A protein and the small-molecule ligand that binds it are described below.
Small molecule (SMILES): O=c1[nH]c2cc(C(F)(F)F)c(N3CCOCC3)cc2n(CP(=O)(O)O)c1=O

Binding-site contacts:
Ligand atom NAY contacts residue TYR441 of chain 1.C at 3.6 Å.
Ligand atom OAA contacts residue PRO469 of chain 1.C at 3.8 Å.
Ligand atom OAA contacts residue ARG476 of chain 1.C at 2.7 Å (salt-bridge).
Ligand atom CAL contacts residue GLU393 of chain 1.C at 3.4 Å.
Ligand atom CAZ contacts residue TYR723 of chain 1.C at 3.7 Å (hydrophobic).
Ligand atom OAE contacts residue GLY644 of chain 1.C at 3.6 Å.
Ligand atom CAS contacts residue TYR441 of chain 1.C at 3.6 Å (hydrophobic).
Ligand atom FAG contacts residue TYR396 of chain 1.C at 3.6 Å.
Ligand atom CAV contacts residue TYR441 of chain 1.C at 3.6 Å (hydrophobic).
Ligand atom CAK contacts residue THR677 of chain 1.C at 3.4 Å.
Ligand atom CAT contacts residue THR471 of chain 1.C at 3.1 Å.
Ligand atom OAD contacts residue SER645 of chain 1.C at 2.9 Å (h-bond).
Ligand atom PBA contacts residue SER645 of chain 1.C at 3.5 Å.
Ligand atom OAC contacts residue SER645 of chain 1.C at 3.7 Å.
Ligand atom OAC contacts residue GLY644 of chain 1.C at 3.8 Å.
Ligand atom OAE contacts residue SER645 of chain 1.C at 3.0 Å (h-bond).
Ligand atom NAP contacts residue TYR441 of chain 1.C at 3.6 Å.
Ligand atom OAB contacts residue TYR441 of chain 1.C at 3.7 Å.
Ligand atom NAP contacts residue THR471 of chain 1.C at 3.3 Å (h-bond).
Ligand atom FAH contacts residue GLU393 of chain 1.C at 3.0 Å.
Ligand atom FAH contacts residue TYR441 of chain 1.C at 3.7 Å.
Ligand atom OAA contacts residue THR471 of chain 1.C at 2.7 Å (h-bond).
Ligand atom CAU contacts residue TYR441 of chain 1.C at 3.6 Å (hydrophobic).
Ligand atom CAJ contacts residue PRO469 of chain 1.C at 3.5 Å (hydrophobic).
Ligand atom OAA contacts residue LEU470 of chain 1.C at 3.5 Å.
Ligand atom CAT contacts residue PRO469 of chain 1.C at 3.7 Å (hydrophobic).
Ligand atom OAB contacts residue ARG476 of chain 1.C at 2.7 Å (salt-bridge).
Ligand atom OAQ contacts residue THR677 of chain 1.C at 3.2 Å (h-bond).
Ligand atom CAT contacts residue TYR441 of chain 1.C at 3.7 Å (hydrophobic).
Ligand atom FAF contacts residue MET699 of chain 1.C at 3.6 Å.
Ligand atom CAJ contacts residue TYR441 of chain 1.C at 3.6 Å (hydrophobic).
Ligand atom NAP contacts residue PRO469 of chain 1.C at 2.9 Å (h-bond).
Ligand atom CAI contacts residue TYR441 of chain 1.C at 3.8 Å (hydrophobic).
Ligand atom CAJ contacts residue TYR723 of chain 1.C at 3.5 Å (hydrophobic).
Ligand atom CAW contacts residue TYR441 of chain 1.C at 3.6 Å (hydrophobic).
Ligand atom FAG contacts residue TYR723 of chain 1.C at 3.3 Å.
Ligand atom FAF contacts residue TYR723 of chain 1.C at 3.3 Å.
Ligand atom CAV contacts residue PRO469 of chain 1.C at 3.6 Å (hydrophobic).
Ligand atom CAU contacts residue ARG476 of chain 1.C at 3.8 Å.
Ligand atom FAG contacts residue PRO469 of chain 1.C at 3.4 Å.

Sequence of chain 1.C:
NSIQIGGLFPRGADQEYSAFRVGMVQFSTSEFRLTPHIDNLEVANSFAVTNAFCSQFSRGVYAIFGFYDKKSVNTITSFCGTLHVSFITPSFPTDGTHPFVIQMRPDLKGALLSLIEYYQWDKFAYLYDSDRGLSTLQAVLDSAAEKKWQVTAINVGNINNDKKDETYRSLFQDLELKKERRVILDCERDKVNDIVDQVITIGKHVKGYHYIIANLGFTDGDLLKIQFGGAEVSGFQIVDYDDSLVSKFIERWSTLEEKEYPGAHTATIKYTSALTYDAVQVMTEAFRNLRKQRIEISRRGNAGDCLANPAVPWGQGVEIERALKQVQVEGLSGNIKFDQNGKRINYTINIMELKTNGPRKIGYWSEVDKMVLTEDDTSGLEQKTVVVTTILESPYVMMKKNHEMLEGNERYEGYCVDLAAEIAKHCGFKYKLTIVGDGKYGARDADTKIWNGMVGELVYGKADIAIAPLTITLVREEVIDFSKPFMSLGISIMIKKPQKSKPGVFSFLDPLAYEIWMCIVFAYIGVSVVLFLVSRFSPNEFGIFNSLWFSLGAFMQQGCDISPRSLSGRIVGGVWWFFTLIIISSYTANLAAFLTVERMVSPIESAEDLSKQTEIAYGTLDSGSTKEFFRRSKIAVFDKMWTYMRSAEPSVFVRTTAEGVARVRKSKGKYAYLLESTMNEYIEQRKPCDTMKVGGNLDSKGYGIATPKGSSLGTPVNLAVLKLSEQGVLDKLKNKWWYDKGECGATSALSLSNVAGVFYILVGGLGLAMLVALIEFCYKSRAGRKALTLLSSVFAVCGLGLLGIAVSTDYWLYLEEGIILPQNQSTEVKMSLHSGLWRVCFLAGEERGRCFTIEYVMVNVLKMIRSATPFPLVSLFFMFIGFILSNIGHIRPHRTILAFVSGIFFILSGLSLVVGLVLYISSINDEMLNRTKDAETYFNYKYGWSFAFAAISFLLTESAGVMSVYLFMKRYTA